Sequence of chain 1.A:
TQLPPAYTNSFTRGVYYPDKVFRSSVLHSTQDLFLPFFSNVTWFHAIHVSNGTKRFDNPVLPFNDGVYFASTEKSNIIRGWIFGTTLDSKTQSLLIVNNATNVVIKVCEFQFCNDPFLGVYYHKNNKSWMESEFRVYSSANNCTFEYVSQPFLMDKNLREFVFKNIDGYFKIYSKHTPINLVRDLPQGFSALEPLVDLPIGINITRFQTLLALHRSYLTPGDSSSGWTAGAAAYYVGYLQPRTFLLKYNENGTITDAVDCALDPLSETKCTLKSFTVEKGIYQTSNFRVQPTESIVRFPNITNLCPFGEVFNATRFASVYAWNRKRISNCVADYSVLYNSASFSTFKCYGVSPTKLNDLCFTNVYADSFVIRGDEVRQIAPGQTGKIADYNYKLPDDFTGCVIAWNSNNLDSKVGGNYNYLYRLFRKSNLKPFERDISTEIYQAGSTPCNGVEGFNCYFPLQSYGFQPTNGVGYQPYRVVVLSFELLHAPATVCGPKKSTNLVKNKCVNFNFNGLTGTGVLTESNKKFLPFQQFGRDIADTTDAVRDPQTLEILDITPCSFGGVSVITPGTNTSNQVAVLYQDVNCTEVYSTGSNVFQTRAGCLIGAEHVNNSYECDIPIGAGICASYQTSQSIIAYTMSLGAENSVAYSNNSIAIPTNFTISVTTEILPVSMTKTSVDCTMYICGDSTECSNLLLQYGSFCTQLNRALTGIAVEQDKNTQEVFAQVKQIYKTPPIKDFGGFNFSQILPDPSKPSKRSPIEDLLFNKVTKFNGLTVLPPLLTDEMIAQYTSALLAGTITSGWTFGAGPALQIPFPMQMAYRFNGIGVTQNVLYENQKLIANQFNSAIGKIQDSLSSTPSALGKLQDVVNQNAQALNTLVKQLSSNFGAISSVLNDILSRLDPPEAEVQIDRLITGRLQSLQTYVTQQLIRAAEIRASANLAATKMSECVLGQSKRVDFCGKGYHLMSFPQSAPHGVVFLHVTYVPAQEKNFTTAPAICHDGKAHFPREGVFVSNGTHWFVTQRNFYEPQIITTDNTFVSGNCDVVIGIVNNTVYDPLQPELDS

A small-molecule ligand and the protein it binds are described below.
Small molecule (SMILES): CC(=O)N[C@@H]1[C@@H](O)[C@H](O)[C@@H](CO)O[C@H]1O

Binding-site contacts:
Ligand atom C8 contacts residue GLY199 of chain 1.A at 3.6 Å.
Ligand atom O7 contacts residue ASN234 of chain 1.A at 3.1 Å (h-bond).
Ligand atom C8 contacts residue ASN234 of chain 1.A at 4.3 Å.
Ligand atom O7 contacts residue GLY232 of chain 1.A at 2.9 Å (h-bond).
Ligand atom C1 contacts residue ASN234 of chain 1.A at 1.4 Å.
Ligand atom O7 contacts residue ILE233 of chain 1.A at 3.1 Å.
Ligand atom C8 contacts residue GLY232 of chain 1.A at 4.0 Å.
Ligand atom C3 contacts residue ASN234 of chain 1.A at 3.8 Å.
Ligand atom C7 contacts residue GLY232 of chain 1.A at 3.8 Å.
Ligand atom N2 contacts residue ASN234 of chain 1.A at 2.9 Å (h-bond).
Ligand atom O5 contacts residue ASN234 of chain 1.A at 2.4 Å (h-bond).
Ligand atom C8 contacts residue ASN196 of chain 1.A at 3.8 Å.
Ligand atom C5 contacts residue ASN234 of chain 1.A at 3.7 Å.
Ligand atom C7 contacts residue ILE233 of chain 1.A at 3.7 Å (hydrophobic).
Ligand atom C2 contacts residue ASN234 of chain 1.A at 2.5 Å.
Ligand atom C4 contacts residue ASN234 of chain 1.A at 4.3 Å.
Ligand atom C7 contacts residue ASN234 of chain 1.A at 3.5 Å.
Ligand atom C8 contacts residue ILE233 of chain 1.A at 3.6 Å (hydrophobic).